Sequence of chain 1.A:
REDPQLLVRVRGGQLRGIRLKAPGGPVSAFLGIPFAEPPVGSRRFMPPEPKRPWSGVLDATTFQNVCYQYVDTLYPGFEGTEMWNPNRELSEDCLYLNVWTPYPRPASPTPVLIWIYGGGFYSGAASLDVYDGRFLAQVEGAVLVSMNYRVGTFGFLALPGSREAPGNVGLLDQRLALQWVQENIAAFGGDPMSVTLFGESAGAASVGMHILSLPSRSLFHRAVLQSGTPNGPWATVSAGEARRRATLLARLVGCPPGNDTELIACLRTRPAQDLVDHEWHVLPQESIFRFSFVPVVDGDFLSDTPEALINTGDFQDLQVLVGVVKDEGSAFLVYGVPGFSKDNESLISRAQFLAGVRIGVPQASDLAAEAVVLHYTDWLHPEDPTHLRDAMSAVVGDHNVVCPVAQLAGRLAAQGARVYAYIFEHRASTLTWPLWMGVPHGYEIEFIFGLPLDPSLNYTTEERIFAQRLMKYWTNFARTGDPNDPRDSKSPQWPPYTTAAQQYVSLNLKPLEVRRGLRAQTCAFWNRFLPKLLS

A protein and the small-molecule ligand that binds it are described below.
Small molecule (SMILES): CC(=O)N[C@@H]1[C@@H](O)[C@H](O)[C@@H](CO)O[C@H]1O

Binding-site contacts:
Ligand atom C7 contacts residue SER462 of chain 1.A at 4.2 Å.
Ligand atom C8 contacts residue ASN464 of chain 1.A at 4.5 Å.
Ligand atom C4 contacts residue ASN464 of chain 1.A at 4.2 Å.
Ligand atom C5 contacts residue ASN464 of chain 1.A at 3.7 Å.
Ligand atom C7 contacts residue ASN464 of chain 1.A at 3.3 Å.
Ligand atom C8 contacts residue SER462 of chain 1.A at 3.9 Å.
Ligand atom C2 contacts residue ASN464 of chain 1.A at 2.5 Å.
Ligand atom C1 contacts residue ASN464 of chain 1.A at 1.5 Å.
Ligand atom N2 contacts residue SER462 of chain 1.A at 4.1 Å.
Ligand atom O5 contacts residue ASN464 of chain 1.A at 2.4 Å (h-bond).
Ligand atom C3 contacts residue ASN464 of chain 1.A at 3.9 Å.
Ligand atom O7 contacts residue ASN464 of chain 1.A at 3.1 Å (h-bond).
Ligand atom N2 contacts residue ASN464 of chain 1.A at 3.0 Å (h-bond).